Sequence of chain 1.E:
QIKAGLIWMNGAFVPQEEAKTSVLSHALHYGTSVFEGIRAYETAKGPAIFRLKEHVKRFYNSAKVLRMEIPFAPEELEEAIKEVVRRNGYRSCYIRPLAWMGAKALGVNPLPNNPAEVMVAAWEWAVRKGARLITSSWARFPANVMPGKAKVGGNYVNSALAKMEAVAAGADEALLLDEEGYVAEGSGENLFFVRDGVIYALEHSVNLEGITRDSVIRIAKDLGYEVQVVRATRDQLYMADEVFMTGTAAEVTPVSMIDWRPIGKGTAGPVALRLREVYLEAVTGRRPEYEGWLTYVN

Sequence of chain 1.A:
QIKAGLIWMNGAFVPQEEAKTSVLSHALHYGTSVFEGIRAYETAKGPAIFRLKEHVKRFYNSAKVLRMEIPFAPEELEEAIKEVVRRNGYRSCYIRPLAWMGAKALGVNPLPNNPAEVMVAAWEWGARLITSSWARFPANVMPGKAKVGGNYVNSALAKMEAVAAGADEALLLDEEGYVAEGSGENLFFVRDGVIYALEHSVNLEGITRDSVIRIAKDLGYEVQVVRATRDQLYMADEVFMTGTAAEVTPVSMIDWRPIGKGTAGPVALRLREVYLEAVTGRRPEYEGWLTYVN

Binding-site contacts:
Ligand atom C2A contacts residue SER195 of chain 1.E at 3.8 Å.
Ligand atom OP1 contacts residue GLY218 of chain 1.E at 3.7 Å.
Ligand atom P contacts residue THR220 of chain 1.E at 3.8 Å.
Ligand atom C6 contacts residue GLU193 of chain 1.E at 3.6 Å.
Ligand atom OA contacts residue THR256 of chain 1.E at 3.8 Å.
Ligand atom N1 contacts residue GLU197 of chain 1.E at 3.8 Å.
Ligand atom OXT contacts residue THR256 of chain 1.E at 3.1 Å (h-bond).
Ligand atom OP4 contacts residue GLY218 of chain 1.E at 3.6 Å.
Ligand atom C2A contacts residue GLU193 of chain 1.E at 3.4 Å.
Ligand atom C4A contacts residue GLY196 of chain 1.E at 3.6 Å.
Ligand atom C3 contacts residue GLY196 of chain 1.E at 3.7 Å.
Ligand atom OA contacts residue TYR95 of chain 1.E at 2.6 Å (h-bond).
Ligand atom OP1 contacts residue GLY255 of chain 1.E at 3.7 Å.
Ligand atom C2A contacts residue ARG148 of chain 1.E at 3.0 Å.
Ligand atom C5 contacts residue GLY196 of chain 1.E at 3.4 Å.
Ligand atom O3 contacts residue TYR164 of chain 1.E at 2.6 Å (h-bond).
Ligand atom CGA contacts residue ALA257 of chain 1.E at 3.6 Å (hydrophobic).
Ligand atom C5 contacts residue LEU216 of chain 1.E at 3.8 Å (hydrophobic).
Ligand atom N1 contacts residue GLU193 of chain 1.E at 2.8 Å (salt-bridge).
Ligand atom C4 contacts residue GLY196 of chain 1.E at 3.2 Å.
Ligand atom OP3 contacts residue ILE219 of chain 1.E at 2.8 Å (h-bond).
Ligand atom N1 contacts residue LEU216 of chain 1.E at 3.6 Å.
Ligand atom C6 contacts residue GLU197 of chain 1.E at 3.6 Å.
Ligand atom C2A contacts residue TYR164 of chain 1.E at 3.8 Å (hydrophobic).
Ligand atom OP1 contacts residue THR220 of chain 1.E at 2.6 Å (h-bond).
Ligand atom NA contacts residue GLY196 of chain 1.E at 2.9 Å (h-bond).
Ligand atom OA contacts residue GLY38 of chain 1.E at 3.6 Å.
Ligand atom C4 contacts residue LEU216 of chain 1.E at 3.8 Å (hydrophobic).
Ligand atom C3 contacts residue TYR164 of chain 1.E at 3.5 Å (hydrophobic).
Ligand atom OP2 contacts residue THR256 of chain 1.E at 2.6 Å (h-bond).
Ligand atom C4A contacts residue LYS159 of chain 1.E at 3.5 Å.
Ligand atom P contacts residue THR256 of chain 1.E at 3.7 Å.
Ligand atom CA contacts residue TYR95 of chain 1.E at 3.8 Å (hydrophobic).
Ligand atom C6 contacts residue ASN198 of chain 1.E at 3.8 Å.
Ligand atom P contacts residue ILE219 of chain 1.E at 3.6 Å.
Ligand atom OP1 contacts residue THR256 of chain 1.E at 3.7 Å.
Ligand atom OP3 contacts residue ARG59 of chain 1.E at 2.9 Å (salt-bridge).
Ligand atom OP1 contacts residue ILE219 of chain 1.E at 3.2 Å (h-bond).
Ligand atom OP3 contacts residue GLY218 of chain 1.E at 3.5 Å.
Ligand atom OXT contacts residue ALA257 of chain 1.E at 2.8 Å (h-bond).

This small molecule binds to this protein.
Small molecule (SMILES): Cc1[nH+]cc(COP(=O)(O)O)c(CN[C@@H](CCC(=O)O)C(=O)O)c1O